Binding-site contacts:
Ligand atom O1B contacts residue GLY459 of chain 1.H at 3.4 Å.
Ligand atom C1 contacts residue GLY459 of chain 1.H at 4.3 Å.
Ligand atom C1 contacts residue GLY457 of chain 1.H at 3.6 Å.
Ligand atom C7 contacts residue SER461 of chain 1.H at 4.3 Å.
Ligand atom O8 contacts residue SER456 of chain 1.H at 4.2 Å.
Ligand atom O6 contacts residue SER461 of chain 1.H at 2.3 Å (h-bond).
Ligand atom O1B contacts residue SER458 of chain 1.H at 4.4 Å.
Ligand atom O1A contacts residue SER456 of chain 1.H at 3.4 Å.
Ligand atom N7 contacts residue MET357 of chain 1.H at 3.3 Å.
Ligand atom N5 contacts residue THR354 of chain 1.H at 4.4 Å.
Ligand atom C5 contacts residue THR354 of chain 1.H at 3.8 Å.
Ligand atom C1 contacts residue SER461 of chain 1.H at 1.9 Å.
Ligand atom N7 contacts residue MET442 of chain 1.H at 4.4 Å.
Ligand atom N7 contacts residue SER461 of chain 1.H at 4.2 Å.
Ligand atom O1A contacts residue SER461 of chain 1.H at 2.8 Å (h-bond).
Ligand atom O1B contacts residue GLY457 of chain 1.H at 4.1 Å.
Ligand atom O1A contacts residue SER458 of chain 1.H at 4.0 Å.
Ligand atom C9 contacts residue ALA439 of chain 1.H at 3.2 Å (hydrophobic).
Ligand atom O1B contacts residue SER461 of chain 1.H at 2.5 Å (h-bond).
Ligand atom C6 contacts residue SER461 of chain 1.H at 3.1 Å.
Ligand atom C2 contacts residue SER461 of chain 1.H at 1.4 Å.
Ligand atom O1A contacts residue GLY459 of chain 1.H at 4.5 Å.
Ligand atom C5 contacts residue SER461 of chain 1.H at 3.9 Å.
Ligand atom O1A contacts residue SER455 of chain 1.H at 4.2 Å.
Ligand atom O4 contacts residue THR354 of chain 1.H at 2.4 Å (h-bond).
Ligand atom C9 contacts residue ALA440 of chain 1.H at 4.1 Å (hydrophobic).
Ligand atom C8 contacts residue ALA439 of chain 1.H at 3.6 Å (hydrophobic).
Ligand atom C7 contacts residue ALA439 of chain 1.H at 4.1 Å (hydrophobic).
Ligand atom C1 contacts residue SER456 of chain 1.H at 4.5 Å.
Ligand atom C4 contacts residue THR354 of chain 1.H at 3.2 Å.
Ligand atom N7 contacts residue ALA439 of chain 1.H at 4.1 Å.
Ligand atom C8 contacts residue ALA440 of chain 1.H at 4.3 Å (hydrophobic).
Ligand atom C7 contacts residue MET357 of chain 1.H at 4.0 Å (hydrophobic).
Ligand atom C4 contacts residue SER461 of chain 1.H at 3.5 Å.
Ligand atom C2 contacts residue GLN462 of chain 1.H at 4.5 Å.
Ligand atom C3 contacts residue SER461 of chain 1.H at 2.8 Å.
Ligand atom O1A contacts residue GLY457 of chain 1.H at 2.4 Å (h-bond).
Ligand atom O1B contacts residue ASN460 of chain 1.H at 4.1 Å.
Ligand atom C6 contacts residue MET357 of chain 1.H at 4.4 Å (hydrophobic).

Sequence of chain 1.H:
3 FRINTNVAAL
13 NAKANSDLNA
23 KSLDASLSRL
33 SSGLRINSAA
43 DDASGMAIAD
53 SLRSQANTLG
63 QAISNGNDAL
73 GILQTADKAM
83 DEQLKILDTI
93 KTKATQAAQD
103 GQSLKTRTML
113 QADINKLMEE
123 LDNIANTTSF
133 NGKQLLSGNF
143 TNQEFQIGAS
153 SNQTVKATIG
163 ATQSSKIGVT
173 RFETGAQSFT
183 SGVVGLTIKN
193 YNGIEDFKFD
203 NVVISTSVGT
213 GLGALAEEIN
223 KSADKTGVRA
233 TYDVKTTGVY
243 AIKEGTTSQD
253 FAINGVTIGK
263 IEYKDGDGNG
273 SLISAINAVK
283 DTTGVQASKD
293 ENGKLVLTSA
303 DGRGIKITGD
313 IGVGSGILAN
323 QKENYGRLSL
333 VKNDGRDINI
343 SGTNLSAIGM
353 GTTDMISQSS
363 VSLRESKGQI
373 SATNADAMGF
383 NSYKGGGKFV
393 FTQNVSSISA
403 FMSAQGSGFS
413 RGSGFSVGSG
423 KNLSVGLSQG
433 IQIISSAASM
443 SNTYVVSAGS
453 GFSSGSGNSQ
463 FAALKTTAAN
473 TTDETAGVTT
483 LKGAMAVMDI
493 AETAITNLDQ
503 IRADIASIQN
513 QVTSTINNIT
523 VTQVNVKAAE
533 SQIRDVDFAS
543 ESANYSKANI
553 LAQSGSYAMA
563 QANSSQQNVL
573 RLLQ

This protein binds this small molecule.
Small molecule (SMILES): C[C@H](O)[C@H](N)[C@@H]1O[C@](O)(C(=O)O)C[C@H](O)[C@@H]1N